Binding-site contacts:
Ligand atom CG2 contacts residue ARG36 of chain 7.B at 4.1 Å.
Ligand atom CD2 contacts residue LEU40 of chain 7.B at 4.1 Å (hydrophobic).
Ligand atom C contacts residue GLU39 of chain 7.B at 3.6 Å.
Ligand atom N contacts residue PRO43 of chain 7.B at 4.0 Å.
Ligand atom CG1 contacts residue ASP243 of chain 7.B at 3.2 Å.
Ligand atom O contacts residue ILE25 of chain 7.B at 3.8 Å.
Ligand atom CB contacts residue ARG36 of chain 7.B at 3.4 Å.
Ligand atom N contacts residue ARG29 of chain 7.B at 4.2 Å.
Ligand atom CD contacts residue ARG36 of chain 7.B at 3.7 Å.
Ligand atom NE2 contacts residue GLU39 of chain 7.B at 2.9 Å (salt-bridge).
Ligand atom CD contacts residue GLU39 of chain 7.B at 3.2 Å.
Ligand atom CD1 contacts residue ARG36 of chain 7.B at 3.6 Å.
Ligand atom O contacts residue ARG35 of chain 7.B at 2.7 Å (salt-bridge).
Ligand atom CG1 contacts residue ARG36 of chain 7.B at 4.0 Å.
Ligand atom N contacts residue ASP243 of chain 7.B at 3.2 Å (salt-bridge).
Ligand atom CA contacts residue ARG29 of chain 7.B at 3.8 Å.
Ligand atom O contacts residue ARG35 of chain 7.B at 4.0 Å.
Ligand atom CA contacts residue ARG29 of chain 7.B at 4.1 Å.
Ligand atom OE1 contacts residue GLU39 of chain 7.B at 3.1 Å (salt-bridge).
Ligand atom CA contacts residue ASP243 of chain 7.B at 3.5 Å.
Ligand atom C contacts residue ARG29 of chain 7.B at 3.9 Å.
Ligand atom N contacts residue ARG35 of chain 7.B at 4.0 Å.
Ligand atom C contacts residue ASP243 of chain 7.B at 3.8 Å.
Ligand atom CB contacts residue ASP243 of chain 7.B at 4.0 Å.
Ligand atom CD1 contacts residue LEU40 of chain 7.B at 3.6 Å (hydrophobic).
Ligand atom O contacts residue ARG29 of chain 7.B at 3.2 Å (salt-bridge).
Ligand atom CG contacts residue ARG36 of chain 7.B at 3.8 Å.
Ligand atom CD1 contacts residue ARG29 of chain 7.B at 3.5 Å.
Ligand atom CG2 contacts residue PRO43 of chain 7.B at 3.8 Å (hydrophobic).
Ligand atom OE1 contacts residue PHE37 of chain 7.B at 3.7 Å.
Ligand atom O contacts residue GLU39 of chain 7.B at 3.0 Å (salt-bridge).
Ligand atom C contacts residue ASP243 of chain 7.B at 3.5 Å.
Ligand atom OE1 contacts residue ARG36 of chain 7.B at 2.9 Å (salt-bridge).
Ligand atom CD1 contacts residue ARG35 of chain 7.B at 4.0 Å.
Ligand atom O contacts residue ASP243 of chain 7.B at 4.1 Å.
Ligand atom O contacts residue PRO43 of chain 7.B at 3.8 Å.
Ligand atom CG2 contacts residue ARG35 of chain 7.B at 3.4 Å.
Ligand atom N contacts residue ASP243 of chain 7.B at 2.6 Å (salt-bridge).
Ligand atom CA contacts residue ASP243 of chain 7.B at 3.6 Å.
Ligand atom C contacts residue ARG35 of chain 7.B at 3.9 Å.

Sequence of chain 7.B:
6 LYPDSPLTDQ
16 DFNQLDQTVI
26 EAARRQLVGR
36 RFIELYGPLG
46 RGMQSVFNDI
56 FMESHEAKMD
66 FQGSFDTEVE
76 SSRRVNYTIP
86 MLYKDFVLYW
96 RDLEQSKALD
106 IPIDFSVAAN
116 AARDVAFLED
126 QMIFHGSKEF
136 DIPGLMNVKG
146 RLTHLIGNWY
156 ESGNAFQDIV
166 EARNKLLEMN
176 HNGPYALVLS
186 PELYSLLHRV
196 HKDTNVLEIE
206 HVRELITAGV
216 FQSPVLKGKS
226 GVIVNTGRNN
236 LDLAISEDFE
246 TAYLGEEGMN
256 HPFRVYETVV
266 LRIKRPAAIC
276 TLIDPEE

The small molecule below binds the protein below.
Small molecule (SMILES): CC[C@H](C)[C@H](NC(=O)[C@H](CC(C)C)NC(=O)[C@H](CO)NC(=O)CNC(=O)[C@@H](NC(=O)[C@@H](N)[C@@H](C)O)C(C)C)C(=O)N[C@H](C=O)CCC(N)=O